Sequence of chain 1.A:
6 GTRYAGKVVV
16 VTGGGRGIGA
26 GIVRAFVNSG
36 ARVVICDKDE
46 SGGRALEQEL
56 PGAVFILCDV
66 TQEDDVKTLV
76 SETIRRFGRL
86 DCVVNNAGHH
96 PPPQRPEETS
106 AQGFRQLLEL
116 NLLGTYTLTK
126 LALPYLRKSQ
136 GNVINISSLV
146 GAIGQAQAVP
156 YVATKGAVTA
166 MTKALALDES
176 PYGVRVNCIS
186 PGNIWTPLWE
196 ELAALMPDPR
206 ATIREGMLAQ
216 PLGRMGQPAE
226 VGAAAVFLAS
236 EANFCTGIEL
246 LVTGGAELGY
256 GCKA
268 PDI

The protein below binds the small molecule below.
Small molecule (SMILES): OC[C@H]1O[C@@H](O)[C@H](O)[C@@H](O)[C@@H]1O

Binding-site contacts:
Ligand atom C5 contacts residue THR191 of chain 1.A at 4.0 Å.
Ligand atom O1 contacts residue PRO223 of chain 1.A at 3.6 Å.
Ligand atom O6 contacts residue GLU195 of chain 1.A at 2.7 Å (salt-bridge).
Ligand atom O5 contacts residue THR191 of chain 1.A at 3.4 Å.
Ligand atom C6 contacts residue THR191 of chain 1.A at 3.5 Å.
Ligand atom O1 contacts residue THR191 of chain 1.A at 4.0 Å.
Ligand atom C6 contacts residue PRO192 of chain 1.A at 3.9 Å (hydrophobic).
Ligand atom C4 contacts residue TRP190 of chain 1.A at 4.2 Å (hydrophobic).
Ligand atom C5 contacts residue TRP190 of chain 1.A at 3.6 Å (hydrophobic).
Ligand atom C5 contacts residue PRO192 of chain 1.A at 4.5 Å (hydrophobic).
Ligand atom C1 contacts residue PRO192 of chain 1.A at 4.1 Å (hydrophobic).
Ligand atom C6 contacts residue TRP190 of chain 1.A at 3.4 Å (hydrophobic).
Ligand atom O1 contacts residue PRO192 of chain 1.A at 3.6 Å.
Ligand atom O6 contacts residue TRP190 of chain 1.A at 4.5 Å.
Ligand atom O6 contacts residue THR191 of chain 1.A at 3.7 Å.
Ligand atom C1 contacts residue THR191 of chain 1.A at 4.0 Å.
Ligand atom O1 contacts residue TRP190 of chain 1.A at 4.0 Å.
Ligand atom O4 contacts residue TRP190 of chain 1.A at 3.4 Å (h-bond).
Ligand atom O5 contacts residue PRO192 of chain 1.A at 3.4 Å.
Ligand atom C1 contacts residue PRO223 of chain 1.A at 4.2 Å (hydrophobic).
Ligand atom O6 contacts residue PRO192 of chain 1.A at 3.6 Å.
Ligand atom O1 contacts residue GLY22 of chain 1.A at 3.3 Å.
Ligand atom C1 contacts residue TRP190 of chain 1.A at 3.5 Å (hydrophobic).
Ligand atom O5 contacts residue TRP190 of chain 1.A at 3.6 Å (h-bond).
Ligand atom C6 contacts residue GLU195 of chain 1.A at 3.5 Å.